Sequence of chain 2.A:
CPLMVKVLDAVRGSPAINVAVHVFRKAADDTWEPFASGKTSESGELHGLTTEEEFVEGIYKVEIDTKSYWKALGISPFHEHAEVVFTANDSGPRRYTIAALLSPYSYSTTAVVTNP

Binding-site contacts:
Ligand atom C12 contacts residue XLB1 of chain 2.C at 1.8 Å.
Ligand atom CL1 contacts residue XLB1 of chain 2.C at 3.1 Å.
Ligand atom B01 contacts residue LYS16 of chain 1.A at 2.9 Å.
Ligand atom CL1 contacts residue LEU18 of chain 1.A at 3.0 Å.
Ligand atom O04 contacts residue SER118 of chain 2.A at 2.7 Å (h-bond).
Ligand atom C05 contacts residue XLB1 of chain 2.C at 2.3 Å.
Ligand atom C12 contacts residue LYS16 of chain 1.A at 3.2 Å.
Ligand atom O03 contacts residue XLB1 of chain 2.C at 0.5 Å (h-bond).
Ligand atom C10 contacts residue XLB1 of chain 2.C at 1.9 Å.
Ligand atom C06 contacts residue XLB1 of chain 2.C at 2.2 Å.
Ligand atom O01 contacts residue LYS16 of chain 1.A at 2.7 Å (salt-bridge).
Ligand atom C01 contacts residue XLB1 of chain 2.C at 1.1 Å.
Ligand atom C15 contacts residue SER118 of chain 2.A at 3.2 Å.
Ligand atom C04 contacts residue XLB1 of chain 2.C at 1.7 Å.
Ligand atom C07 contacts residue LEU18 of chain 1.A at 3.3 Å (hydrophobic).
Ligand atom C13 contacts residue LYS16 of chain 2.A at 3.7 Å.
Ligand atom C07 contacts residue XLB1 of chain 2.C at 1.6 Å.
Ligand atom O03 contacts residue LEU111 of chain 2.A at 3.6 Å.
Ligand atom C14 contacts residue XLB1 of chain 2.C at 0.8 Å.
Ligand atom O04 contacts residue LEU111 of chain 1.A at 3.3 Å.
Ligand atom C05 contacts residue ALA109 of chain 1.A at 3.5 Å (hydrophobic).
Ligand atom C09 contacts residue XLB1 of chain 2.C at 1.2 Å.
Ligand atom C08 contacts residue XLB1 of chain 2.C at 0.5 Å.
Ligand atom O04 contacts residue XLB1 of chain 2.C at 1.1 Å.
Ligand atom C03 contacts residue XLB1 of chain 2.C at 1.1 Å.
Ligand atom O02 contacts residue LYS16 of chain 2.A at 3.0 Å (salt-bridge).
Ligand atom C13 contacts residue LYS16 of chain 1.A at 3.2 Å.
Ligand atom O03 contacts residue SER118 of chain 1.A at 3.2 Å (h-bond).
Ligand atom C10 contacts residue LEU18 of chain 1.A at 3.5 Å (hydrophobic).
Ligand atom C13 contacts residue XLB1 of chain 2.C at 0.6 Å.
Ligand atom O03 contacts residue SER118 of chain 2.A at 2.9 Å (h-bond).
Ligand atom C02 contacts residue XLB1 of chain 2.C at 0.9 Å.
Ligand atom C15 contacts residue XLB1 of chain 2.C at 1.3 Å.
Ligand atom C11 contacts residue XLB1 of chain 2.C at 2.2 Å.
Ligand atom C01 contacts residue LEU111 of chain 1.A at 3.7 Å (hydrophobic).
Ligand atom B01 contacts residue XLB1 of chain 2.C at 3.0 Å.
Ligand atom C01 contacts residue SER118 of chain 1.A at 3.6 Å.
Ligand atom C15 contacts residue LEU111 of chain 1.A at 3.4 Å (hydrophobic).
Ligand atom O02 contacts residue XLB1 of chain 2.C at 3.4 Å.
Ligand atom CL1 contacts residue ALA109 of chain 2.A at 3.1 Å.

A small-molecule ligand and the protein it binds are described below.
Small molecule (SMILES): O=C(O)c1cccc(/C=C/c2ccc(B(O)O)cc2Cl)c1

Sequence of chain 1.A:
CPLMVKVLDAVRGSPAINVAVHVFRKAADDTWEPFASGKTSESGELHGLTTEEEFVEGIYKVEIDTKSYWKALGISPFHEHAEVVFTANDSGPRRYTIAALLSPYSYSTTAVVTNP